Binding-site contacts:
Ligand atom N1 contacts residue THR86 of chain 1.A at 3.5 Å (h-bond).
Ligand atom N1 contacts residue GLY143 of chain 1.A at 4.0 Å.
Ligand atom N2 contacts residue PRO87 of chain 1.A at 3.8 Å.
Ligand atom CL6 contacts residue SER134 of chain 1.A at 3.8 Å.
Ligand atom C5 contacts residue SER134 of chain 1.A at 4.1 Å.
Ligand atom C2 contacts residue PRO87 of chain 1.A at 3.6 Å (hydrophobic).
Ligand atom N1 contacts residue PRO85 of chain 1.A at 3.7 Å.
Ligand atom C6 contacts residue PRO87 of chain 1.A at 3.9 Å (hydrophobic).
Ligand atom CL6 contacts residue ILE135 of chain 1.A at 3.9 Å.
Ligand atom N7 contacts residue GLY136 of chain 1.A at 3.9 Å.
Ligand atom N1 contacts residue PRO87 of chain 1.A at 3.9 Å.
Ligand atom CL6 contacts residue ALA146 of chain 1.A at 3.4 Å.
Ligand atom N9 contacts residue TYR138 of chain 1.A at 2.5 Å (h-bond).
Ligand atom N7 contacts residue SER134 of chain 1.A at 3.1 Å (h-bond).
Ligand atom C6 contacts residue PRO85 of chain 1.A at 3.9 Å (hydrophobic).
Ligand atom N7 contacts residue ILE135 of chain 1.A at 3.0 Å (h-bond).
Ligand atom N9 contacts residue GLY136 of chain 1.A at 4.0 Å.
Ligand atom C8 contacts residue GLY136 of chain 1.A at 3.2 Å.
Ligand atom CL6 contacts residue PRO85 of chain 1.A at 3.2 Å.
Ligand atom C8 contacts residue ILE135 of chain 1.A at 3.7 Å (hydrophobic).
Ligand atom N2 contacts residue TYR113 of chain 1.A at 3.7 Å.
Ligand atom C8 contacts residue TYR138 of chain 1.A at 3.3 Å (hydrophobic).
Ligand atom N2 contacts residue GLY142 of chain 1.A at 3.4 Å (h-bond).
Ligand atom C5 contacts residue THR86 of chain 1.A at 4.0 Å.
Ligand atom C4 contacts residue TYR138 of chain 1.A at 3.7 Å (hydrophobic).
Ligand atom C8 contacts residue SER134 of chain 1.A at 3.1 Å.
Ligand atom C5 contacts residue PRO87 of chain 1.A at 3.9 Å (hydrophobic).
Ligand atom C4 contacts residue PRO87 of chain 1.A at 3.9 Å (hydrophobic).
Ligand atom C2 contacts residue GLY142 of chain 1.A at 4.0 Å.
Ligand atom N9 contacts residue LEU140 of chain 1.A at 4.1 Å.
Ligand atom C4 contacts residue LEU140 of chain 1.A at 3.9 Å (hydrophobic).
Ligand atom N3 contacts residue LEU140 of chain 1.A at 3.3 Å (h-bond).
Ligand atom C2 contacts residue LEU140 of chain 1.A at 3.9 Å (hydrophobic).
Ligand atom C6 contacts residue THR86 of chain 1.A at 3.5 Å.
Ligand atom CL6 contacts residue VAL133 of chain 1.A at 3.1 Å.
Ligand atom N3 contacts residue PRO87 of chain 1.A at 3.8 Å.
Ligand atom N2 contacts residue LEU140 of chain 1.A at 3.1 Å (h-bond).
Ligand atom N2 contacts residue GLY143 of chain 1.A at 3.8 Å.
Ligand atom C6 contacts residue ALA146 of chain 1.A at 3.8 Å (hydrophobic).
Ligand atom CL6 contacts residue THR86 of chain 1.A at 3.1 Å.

A protein and the small-molecule ligand that binds it are described below.
Small molecule (SMILES): Nc1nc(Cl)c2nc[nH]c2n1

Sequence of chain 1.A:
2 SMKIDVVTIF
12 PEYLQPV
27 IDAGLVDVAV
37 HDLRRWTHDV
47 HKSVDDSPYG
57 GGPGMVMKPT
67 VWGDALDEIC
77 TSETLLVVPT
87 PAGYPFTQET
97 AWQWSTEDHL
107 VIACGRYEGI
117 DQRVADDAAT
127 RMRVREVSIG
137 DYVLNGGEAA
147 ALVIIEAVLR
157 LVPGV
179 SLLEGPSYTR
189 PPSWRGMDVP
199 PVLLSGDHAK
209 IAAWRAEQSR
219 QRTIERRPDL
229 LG